Binding-site contacts:
Ligand atom C7' contacts residue LEU323 of chain 1.A at 3.7 Å (hydrophobic).
Ligand atom C7 contacts residue ALA320 of chain 1.A at 3.5 Å (hydrophobic).
Ligand atom C6B contacts residue ASP334 of chain 1.A at 3.6 Å.
Ligand atom OBC contacts residue GLY197 of chain 1.A at 3.1 Å.
Ligand atom OBC contacts residue ARG198 of chain 1.A at 3.0 Å (salt-bridge).
Ligand atom C2B contacts residue ARG198 of chain 1.A at 3.5 Å.
Ligand atom C4' contacts residue ASP271 of chain 1.A at 3.4 Å.
Ligand atom OBC contacts residue VAL204 of chain 1.A at 3.2 Å.
Ligand atom OXU contacts residue LYS219 of chain 1.A at 2.9 Å (salt-bridge).
Ligand atom O5' contacts residue LEU272 of chain 1.A at 3.2 Å.
Ligand atom C3B contacts residue ARG198 of chain 1.A at 3.7 Å.
Ligand atom O6' contacts residue ASP334 of chain 1.A at 2.9 Å (salt-bridge).
Ligand atom C1B contacts residue ARG198 of chain 1.A at 3.1 Å.
Ligand atom O5' contacts residue ASP271 of chain 1.A at 2.8 Å (salt-bridge).
Ligand atom C7B contacts residue ASP334 of chain 1.A at 3.5 Å.
Ligand atom C3' contacts residue LEU323 of chain 1.A at 3.6 Å (hydrophobic).
Ligand atom O8' contacts residue PHE201 of chain 1.A at 3.1 Å.
Ligand atom CX4 contacts residue GLY336 of chain 1.A at 3.7 Å.
Ligand atom OXU contacts residue GLU238 of chain 1.A at 2.8 Å (salt-bridge).
Ligand atom C2' contacts residue SER333 of chain 1.A at 3.7 Å.
Ligand atom C5' contacts residue ALA217 of chain 1.A at 3.7 Å (hydrophobic).
Ligand atom C1' contacts residue SER333 of chain 1.A at 3.3 Å.
Ligand atom C3B contacts residue GLY202 of chain 1.A at 3.7 Å.
Ligand atom C6B contacts residue LYS219 of chain 1.A at 3.7 Å.
Ligand atom O5' contacts residue ALA217 of chain 1.A at 3.1 Å.
Ligand atom C2 contacts residue ALA320 of chain 1.A at 3.5 Å (hydrophobic).
Ligand atom O4' contacts residue GLY202 of chain 1.A at 2.9 Å (h-bond).
Ligand atom O5' contacts residue MET273 of chain 1.A at 3.0 Å (h-bond).
Ligand atom C3' contacts residue SER333 of chain 1.A at 3.4 Å.
Ligand atom C4B contacts residue GLY202 of chain 1.A at 3.6 Å.
Ligand atom C6' contacts residue ILE196 of chain 1.A at 3.6 Å (hydrophobic).
Ligand atom N1 contacts residue ALA320 of chain 1.A at 3.1 Å (h-bond).
Ligand atom O1' contacts residue SER333 of chain 1.A at 2.6 Å (h-bond).
Ligand atom C5B contacts residue LYS219 of chain 1.A at 3.7 Å.
Ligand atom C2' contacts residue LEU323 of chain 1.A at 3.4 Å (hydrophobic).
Ligand atom C5' contacts residue ASP271 of chain 1.A at 3.5 Å.
Ligand atom C1' contacts residue LEU323 of chain 1.A at 3.6 Å (hydrophobic).
Ligand atom C1B contacts residue VAL204 of chain 1.A at 3.7 Å (hydrophobic).
Ligand atom C3B contacts residue GLY199 of chain 1.A at 3.7 Å.
Ligand atom OXI contacts residue GLY200 of chain 1.A at 2.7 Å (h-bond).

Sequence of chain 1.A:
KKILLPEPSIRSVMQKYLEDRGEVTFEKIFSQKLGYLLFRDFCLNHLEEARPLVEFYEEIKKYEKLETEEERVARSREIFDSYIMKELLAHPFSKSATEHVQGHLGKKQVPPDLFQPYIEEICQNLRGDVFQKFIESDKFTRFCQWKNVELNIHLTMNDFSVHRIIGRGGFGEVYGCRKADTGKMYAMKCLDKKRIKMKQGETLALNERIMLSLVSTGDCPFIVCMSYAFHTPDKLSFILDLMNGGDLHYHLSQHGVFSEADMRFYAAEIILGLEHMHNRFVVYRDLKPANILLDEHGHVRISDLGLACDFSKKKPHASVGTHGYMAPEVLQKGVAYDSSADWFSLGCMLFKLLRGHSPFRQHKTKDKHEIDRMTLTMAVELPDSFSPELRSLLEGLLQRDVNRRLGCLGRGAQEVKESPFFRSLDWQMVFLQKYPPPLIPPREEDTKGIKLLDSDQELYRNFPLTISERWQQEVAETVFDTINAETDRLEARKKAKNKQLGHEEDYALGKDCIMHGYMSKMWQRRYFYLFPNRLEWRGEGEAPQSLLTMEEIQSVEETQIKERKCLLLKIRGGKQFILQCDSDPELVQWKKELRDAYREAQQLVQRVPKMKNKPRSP

A protein and the small-molecule ligand that binds it are described below.
Small molecule (SMILES): O=C(N[C@@H]1CNCCC[C@H]1OC(=O)c1cc(O)c(C(=O)c2c(O)cccc2C(=O)O)c(O)c1)c1ccc(O)cc1